Sequence of chain 2.A:
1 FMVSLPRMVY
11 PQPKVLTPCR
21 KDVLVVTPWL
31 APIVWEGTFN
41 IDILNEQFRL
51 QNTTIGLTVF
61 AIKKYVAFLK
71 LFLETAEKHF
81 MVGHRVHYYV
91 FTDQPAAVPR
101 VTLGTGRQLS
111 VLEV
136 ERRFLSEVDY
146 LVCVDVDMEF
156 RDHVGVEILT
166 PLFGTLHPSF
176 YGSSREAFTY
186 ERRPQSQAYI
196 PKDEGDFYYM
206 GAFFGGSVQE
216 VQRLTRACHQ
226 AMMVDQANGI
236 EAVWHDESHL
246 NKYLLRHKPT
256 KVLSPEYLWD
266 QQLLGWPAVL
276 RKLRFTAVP

This protein binds this small molecule.
Small molecule (SMILES): OC[C@H]1O[C@@H](O)[C@H](O)[C@@H](O)[C@H]1O

Binding-site contacts:
Ligand atom C2 contacts residue MET205 of chain 2.A at 3.9 Å (hydrophobic).
Ligand atom C5 contacts residue TRP239 of chain 2.A at 3.7 Å (hydrophobic).
Ligand atom O4 contacts residue MET205 of chain 2.A at 3.8 Å.
Ligand atom C6 contacts residue TRP239 of chain 2.A at 3.4 Å (hydrophobic).
Ligand atom O2 contacts residue MET205 of chain 2.A at 4.5 Å.
Ligand atom C5 contacts residue HIS172 of chain 2.A at 4.0 Å.
Ligand atom O6 contacts residue TYR203 of chain 2.A at 4.4 Å.
Ligand atom C6 contacts residue THR184 of chain 2.A at 3.4 Å.
Ligand atom O6 contacts residue PHE175 of chain 2.A at 3.4 Å.
Ligand atom O6 contacts residue THR184 of chain 2.A at 2.7 Å (h-bond).
Ligand atom O4 contacts residue HIS172 of chain 2.A at 2.9 Å.
Ligand atom O1 contacts residue SER174 of chain 2.A at 3.9 Å.
Ligand atom C6 contacts residue HIS172 of chain 2.A at 4.1 Å.
Ligand atom C6 contacts residue GLU242 of chain 2.A at 3.6 Å.
Ligand atom C4 contacts residue GLU242 of chain 2.A at 3.5 Å.
Ligand atom O3 contacts residue MET205 of chain 2.A at 4.1 Å.
Ligand atom C3 contacts residue MET205 of chain 2.A at 4.5 Å (hydrophobic).
Ligand atom C3 contacts residue TRP239 of chain 2.A at 3.8 Å (hydrophobic).
Ligand atom O6 contacts residue TRP239 of chain 2.A at 3.5 Å (h-bond).
Ligand atom C6 contacts residue TYR203 of chain 2.A at 3.8 Å (hydrophobic).
Ligand atom C2 contacts residue HIS172 of chain 2.A at 4.0 Å.
Ligand atom O3 contacts residue TRP239 of chain 2.A at 4.3 Å.
Ligand atom C6 contacts residue PHE175 of chain 2.A at 4.2 Å (hydrophobic).
Ligand atom C5 contacts residue GLU242 of chain 2.A at 4.2 Å.
Ligand atom O1 contacts residue HIS172 of chain 2.A at 3.6 Å (h-bond).
Ligand atom C4 contacts residue HIS172 of chain 2.A at 3.9 Å.
Ligand atom O5 contacts residue HIS172 of chain 2.A at 3.3 Å.
Ligand atom C1 contacts residue HIS172 of chain 2.A at 4.0 Å.
Ligand atom O4 contacts residue GLU242 of chain 2.A at 2.7 Å (salt-bridge).
Ligand atom C4 contacts residue TRP239 of chain 2.A at 3.6 Å (hydrophobic).
Ligand atom O5 contacts residue PHE175 of chain 2.A at 4.2 Å.